Sequence of chain 3.D:
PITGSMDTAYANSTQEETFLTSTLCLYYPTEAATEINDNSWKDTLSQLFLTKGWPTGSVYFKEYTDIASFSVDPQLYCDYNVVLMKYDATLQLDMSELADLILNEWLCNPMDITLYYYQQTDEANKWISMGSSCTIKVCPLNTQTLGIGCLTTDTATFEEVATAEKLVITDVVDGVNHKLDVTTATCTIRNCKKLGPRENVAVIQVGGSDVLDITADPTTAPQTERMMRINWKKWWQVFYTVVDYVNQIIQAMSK

Binding-site contacts:
Ligand atom C5 contacts residue ASN12 of chain 3.D at 4.1 Å.
Ligand atom C7 contacts residue ASN12 of chain 3.D at 3.9 Å.
Ligand atom C2 contacts residue ASN12 of chain 3.D at 3.3 Å.
Ligand atom N2 contacts residue ASN12 of chain 3.D at 3.8 Å.
Ligand atom C1 contacts residue ASN12 of chain 3.D at 2.2 Å.
Ligand atom O7 contacts residue ASN12 of chain 3.D at 3.6 Å.
Ligand atom O5 contacts residue ASN12 of chain 3.D at 2.7 Å (h-bond).

The protein below binds the small molecule below.
Small molecule (SMILES): CC(=O)N[C@H]1[C@H](O[C@H]2[C@H](O)[C@@H](NC(C)=O)CO[C@@H]2CO)O[C@H](CO)[C@@H](O)[C@@H]1O